This small molecule binds to this protein.
Small molecule (SMILES): CC(=O)N[C@@H]1[C@@H](O)[C@H](O)[C@@H](CO)O[C@H]1O

Binding-site contacts:
Ligand atom C7 contacts residue ASN508 of chain 1.A at 3.3 Å.
Ligand atom C4 contacts residue ASN508 of chain 1.A at 4.2 Å.
Ligand atom C8 contacts residue ASN508 of chain 1.A at 4.3 Å.
Ligand atom C1 contacts residue ASN508 of chain 1.A at 1.4 Å.
Ligand atom N2 contacts residue ASN508 of chain 1.A at 2.9 Å (h-bond).
Ligand atom O5 contacts residue ASN508 of chain 1.A at 2.4 Å (h-bond).
Ligand atom C5 contacts residue ASN508 of chain 1.A at 3.7 Å.
Ligand atom O6 contacts residue ARG536 of chain 1.A at 4.2 Å.
Ligand atom C1 contacts residue CYS509 of chain 1.A at 4.4 Å (hydrophobic).
Ligand atom O7 contacts residue ASN508 of chain 1.A at 3.3 Å (h-bond).
Ligand atom C2 contacts residue ASN508 of chain 1.A at 2.5 Å.
Ligand atom C3 contacts residue ASN508 of chain 1.A at 3.8 Å.

Sequence of chain 1.A:
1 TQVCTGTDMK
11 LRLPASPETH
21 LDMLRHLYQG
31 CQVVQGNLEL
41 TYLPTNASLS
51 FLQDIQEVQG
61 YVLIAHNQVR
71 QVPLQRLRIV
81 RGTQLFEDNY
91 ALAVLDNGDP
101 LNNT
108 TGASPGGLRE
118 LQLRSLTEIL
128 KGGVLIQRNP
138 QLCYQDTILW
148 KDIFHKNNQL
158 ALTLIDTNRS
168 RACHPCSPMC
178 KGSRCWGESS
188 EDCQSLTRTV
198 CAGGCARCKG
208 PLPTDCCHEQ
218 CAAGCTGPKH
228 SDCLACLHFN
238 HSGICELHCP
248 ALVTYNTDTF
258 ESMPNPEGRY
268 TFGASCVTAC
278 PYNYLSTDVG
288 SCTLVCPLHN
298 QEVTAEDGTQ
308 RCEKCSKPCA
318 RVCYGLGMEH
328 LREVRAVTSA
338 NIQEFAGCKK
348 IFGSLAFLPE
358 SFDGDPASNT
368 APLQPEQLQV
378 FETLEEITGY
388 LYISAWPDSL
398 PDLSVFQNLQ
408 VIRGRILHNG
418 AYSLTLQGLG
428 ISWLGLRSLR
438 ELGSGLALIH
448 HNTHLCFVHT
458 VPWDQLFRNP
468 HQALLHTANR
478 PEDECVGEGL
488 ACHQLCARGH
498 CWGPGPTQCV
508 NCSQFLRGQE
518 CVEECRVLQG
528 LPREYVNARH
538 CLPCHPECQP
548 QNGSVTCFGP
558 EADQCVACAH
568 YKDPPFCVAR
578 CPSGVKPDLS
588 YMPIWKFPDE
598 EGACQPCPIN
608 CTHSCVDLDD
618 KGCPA